Binding-site contacts:
Ligand atom C3 contacts residue ASN279 of chain 2.A at 3.8 Å.
Ligand atom O7 contacts residue ASN279 of chain 2.A at 3.1 Å (h-bond).
Ligand atom C5 contacts residue ASN292 of chain 2.A at 3.8 Å.
Ligand atom C1 contacts residue VAL291 of chain 2.A at 3.5 Å (hydrophobic).
Ligand atom C7 contacts residue ASN279 of chain 2.A at 3.2 Å.
Ligand atom C8 contacts residue VAL291 of chain 2.A at 4.3 Å (hydrophobic).
Ligand atom C2 contacts residue ASN279 of chain 2.A at 2.5 Å.
Ligand atom N2 contacts residue ASN279 of chain 2.A at 3.0 Å (h-bond).
Ligand atom C1 contacts residue ASN279 of chain 2.A at 1.4 Å.
Ligand atom C8 contacts residue GLU69 of chain 2.B at 3.5 Å.
Ligand atom C6 contacts residue ASN292 of chain 2.A at 3.9 Å.
Ligand atom C3 contacts residue VAL291 of chain 2.A at 4.0 Å (hydrophobic).
Ligand atom C8 contacts residue ASN279 of chain 2.A at 4.5 Å.
Ligand atom C2 contacts residue VAL291 of chain 2.A at 3.9 Å (hydrophobic).
Ligand atom N2 contacts residue VAL291 of chain 2.A at 3.5 Å (h-bond).
Ligand atom O5 contacts residue VAL291 of chain 2.A at 4.3 Å.
Ligand atom C5 contacts residue VAL291 of chain 2.A at 4.3 Å (hydrophobic).
Ligand atom C6 contacts residue GLU69 of chain 2.B at 4.2 Å.
Ligand atom C4 contacts residue ASN279 of chain 2.A at 4.2 Å.
Ligand atom C5 contacts residue ASN279 of chain 2.A at 3.6 Å.
Ligand atom C1 contacts residue ASN292 of chain 2.A at 4.0 Å.
Ligand atom C8 contacts residue SER39 of chain 2.A at 3.5 Å.
Ligand atom C7 contacts residue VAL291 of chain 2.A at 4.4 Å (hydrophobic).
Ligand atom O5 contacts residue ASN292 of chain 2.A at 3.6 Å.
Ligand atom O5 contacts residue ASN279 of chain 2.A at 2.4 Å (h-bond).

Sequence of chain 2.B:
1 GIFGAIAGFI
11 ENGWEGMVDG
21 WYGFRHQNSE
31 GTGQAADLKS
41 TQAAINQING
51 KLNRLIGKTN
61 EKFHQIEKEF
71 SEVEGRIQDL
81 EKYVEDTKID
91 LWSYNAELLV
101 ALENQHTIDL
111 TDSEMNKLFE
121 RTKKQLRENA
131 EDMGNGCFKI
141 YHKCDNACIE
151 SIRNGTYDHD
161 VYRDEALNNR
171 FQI

The small molecule below binds the protein below.
Small molecule (SMILES): CC(=O)N[C@H]1[C@H](O[C@H]2[C@H](O)[C@@H](NC(C)=O)CO[C@@H]2CO)O[C@H](CO)[C@@H](O)[C@@H]1O

Sequence of chain 2.A:
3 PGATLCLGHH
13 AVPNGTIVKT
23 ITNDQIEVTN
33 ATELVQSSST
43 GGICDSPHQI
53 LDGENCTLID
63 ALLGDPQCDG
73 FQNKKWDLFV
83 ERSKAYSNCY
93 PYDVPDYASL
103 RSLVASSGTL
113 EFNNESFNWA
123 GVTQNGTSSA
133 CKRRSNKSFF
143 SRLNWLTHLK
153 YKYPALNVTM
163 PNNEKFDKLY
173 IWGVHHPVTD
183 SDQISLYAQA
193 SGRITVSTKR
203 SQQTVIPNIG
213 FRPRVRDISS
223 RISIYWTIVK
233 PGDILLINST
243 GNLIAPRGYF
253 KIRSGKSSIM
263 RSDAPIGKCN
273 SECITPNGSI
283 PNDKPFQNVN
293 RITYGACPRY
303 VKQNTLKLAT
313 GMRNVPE